Sequence of chain 3.A:
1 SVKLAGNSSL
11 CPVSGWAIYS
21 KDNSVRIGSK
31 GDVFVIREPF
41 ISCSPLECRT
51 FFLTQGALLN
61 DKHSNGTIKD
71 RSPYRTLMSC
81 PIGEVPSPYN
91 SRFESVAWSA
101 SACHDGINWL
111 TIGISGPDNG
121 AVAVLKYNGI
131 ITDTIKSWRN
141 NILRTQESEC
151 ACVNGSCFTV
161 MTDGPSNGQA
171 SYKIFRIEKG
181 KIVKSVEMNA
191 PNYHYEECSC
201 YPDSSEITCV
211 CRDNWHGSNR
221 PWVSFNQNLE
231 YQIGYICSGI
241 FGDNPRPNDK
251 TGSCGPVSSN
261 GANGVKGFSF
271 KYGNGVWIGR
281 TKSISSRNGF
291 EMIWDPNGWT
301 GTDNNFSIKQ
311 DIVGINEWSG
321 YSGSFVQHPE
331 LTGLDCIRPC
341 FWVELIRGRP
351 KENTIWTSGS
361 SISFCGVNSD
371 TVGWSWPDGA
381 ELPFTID

Binding-site contacts:
Ligand atom C7 contacts residue ILE355 of chain 3.A at 4.3 Å (hydrophobic).
Ligand atom N2 contacts residue ASN65 of chain 3.A at 2.9 Å (h-bond).
Ligand atom O5 contacts residue EDO1 of chain 3.M at 4.2 Å.
Ligand atom C5 contacts residue EDO1 of chain 3.M at 4.4 Å.
Ligand atom O7 contacts residue LYS62 of chain 3.A at 3.8 Å.
Ligand atom C8 contacts residue LYS62 of chain 3.A at 4.4 Å.
Ligand atom O5 contacts residue ASN65 of chain 3.A at 2.4 Å (h-bond).
Ligand atom O7 contacts residue ASN65 of chain 3.A at 3.3 Å (h-bond).
Ligand atom C4 contacts residue ASN65 of chain 3.A at 4.3 Å.
Ligand atom C1 contacts residue EDO1 of chain 3.M at 3.9 Å.
Ligand atom C2 contacts residue ASN65 of chain 3.A at 2.4 Å.
Ligand atom C3 contacts residue ASN65 of chain 3.A at 3.8 Å.
Ligand atom C5 contacts residue ASN65 of chain 3.A at 3.7 Å.
Ligand atom C8 contacts residue ILE386 of chain 3.A at 4.2 Å (hydrophobic).
Ligand atom C8 contacts residue ASN65 of chain 3.A at 4.4 Å.
Ligand atom C7 contacts residue ASN65 of chain 3.A at 3.2 Å.
Ligand atom C1 contacts residue ASN65 of chain 3.A at 1.4 Å.
Ligand atom C8 contacts residue ILE355 of chain 3.A at 3.8 Å (hydrophobic).

A small-molecule ligand and the protein it binds are described below.
Small molecule (SMILES): CC(=O)N[C@@H]1[C@@H](O)[C@H](O)[C@@H](CO)O[C@H]1O